Sequence of chain 1.K:
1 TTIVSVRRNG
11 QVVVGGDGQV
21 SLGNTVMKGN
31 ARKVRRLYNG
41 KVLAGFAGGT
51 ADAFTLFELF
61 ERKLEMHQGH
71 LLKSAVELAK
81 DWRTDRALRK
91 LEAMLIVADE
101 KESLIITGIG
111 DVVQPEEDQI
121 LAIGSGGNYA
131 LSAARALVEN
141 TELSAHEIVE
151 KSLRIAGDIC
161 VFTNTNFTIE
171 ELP

This small molecule binds to this protein.
Small molecule (SMILES): CC(C)C[C@@H](C=CS(C)(=O)=O)NC(=O)[C@H](CC(C)C)NC(=O)[C@H](CC(C)C)NC(=O)Cc1cc(I)c(O)c([N+](=O)[O-])c1

Binding-site contacts:
Ligand atom CD6 contacts residue THR50 of chain 1.L at 3.9 Å.
Ligand atom C1' contacts residue THR1 of chain 1.L at 3.2 Å.
Ligand atom CD5 contacts residue GLY48 of chain 1.L at 3.0 Å.
Ligand atom CB2 contacts residue SER21 of chain 1.L at 4.0 Å.
Ligand atom CD1 contacts residue MET27 of chain 1.L at 3.9 Å (hydrophobic).
Ligand atom O1' contacts residue THR1 of chain 1.L at 2.6 Å (h-bond).
Ligand atom CD1 contacts residue LEU22 of chain 1.L at 3.6 Å (hydrophobic).
Ligand atom CG3 contacts residue GLY48 of chain 1.L at 3.6 Å.
Ligand atom S contacts residue SER125 of chain 1.L at 3.9 Å.
Ligand atom CD6 contacts residue LEU444 of chain 1.E at 3.5 Å (hydrophobic).
Ligand atom CA2 contacts residue SER21 of chain 1.L at 4.0 Å.
Ligand atom O1 contacts residue GLY49 of chain 1.L at 3.7 Å.
Ligand atom CS contacts residue LYS33 of chain 1.L at 3.9 Å.
Ligand atom O2 contacts residue SER21 of chain 1.L at 3.2 Å (h-bond).
Ligand atom N2 contacts residue SER21 of chain 1.L at 3.2 Å (h-bond).
Ligand atom C1' contacts residue SER125 of chain 1.L at 2.8 Å.
Ligand atom C1' contacts residue GLY124 of chain 1.L at 3.6 Å.
Ligand atom CD6 contacts residue LYS33 of chain 1.L at 4.0 Å.
Ligand atom O1' contacts residue SER125 of chain 1.L at 3.5 Å (h-bond).
Ligand atom C2' contacts residue THR1 of chain 1.L at 2.4 Å.
Ligand atom C1 contacts residue THR50 of chain 1.L at 3.8 Å.
Ligand atom CS contacts residue THR1 of chain 1.L at 1.3 Å.
Ligand atom N3 contacts residue GLY48 of chain 1.L at 3.4 Å (h-bond).
Ligand atom CB3 contacts residue THR1 of chain 1.L at 2.8 Å.
Ligand atom CD3 contacts residue SER21 of chain 1.L at 3.4 Å.
Ligand atom O2 contacts residue VAL20 of chain 1.L at 3.5 Å.
Ligand atom CG1 contacts residue VAL20 of chain 1.L at 4.0 Å (hydrophobic).
Ligand atom CD2 contacts residue MET27 of chain 1.L at 4.0 Å (hydrophobic).
Ligand atom C2' contacts residue GLY48 of chain 1.L at 3.4 Å.
Ligand atom CG3 contacts residue THR1 of chain 1.L at 3.8 Å.
Ligand atom CB1 contacts residue THR50 of chain 1.L at 3.6 Å.
Ligand atom CB3 contacts residue LYS33 of chain 1.L at 2.9 Å.
Ligand atom CA3 contacts residue THR1 of chain 1.L at 2.5 Å.
Ligand atom N3 contacts residue THR1 of chain 1.L at 3.7 Å.
Ligand atom S contacts residue THR1 of chain 1.L at 2.8 Å (h-bond).
Ligand atom CD5 contacts residue THR1 of chain 1.L at 3.6 Å.
Ligand atom O1 contacts residue THR50 of chain 1.L at 3.3 Å (h-bond).
Ligand atom CD5 contacts residue ALA47 of chain 1.L at 3.8 Å (hydrophobic).
Ligand atom CD5 contacts residue PHE46 of chain 1.L at 3.3 Å (hydrophobic).
Ligand atom CA3 contacts residue LYS33 of chain 1.L at 3.6 Å.

Sequence of chain 1.L:
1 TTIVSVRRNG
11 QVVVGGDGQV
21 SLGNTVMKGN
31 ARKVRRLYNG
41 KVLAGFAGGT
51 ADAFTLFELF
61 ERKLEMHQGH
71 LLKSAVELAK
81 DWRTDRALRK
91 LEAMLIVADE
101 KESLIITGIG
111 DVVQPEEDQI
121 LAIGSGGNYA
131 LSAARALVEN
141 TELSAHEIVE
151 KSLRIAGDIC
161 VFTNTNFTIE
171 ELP

Sequence of chain 1.E:
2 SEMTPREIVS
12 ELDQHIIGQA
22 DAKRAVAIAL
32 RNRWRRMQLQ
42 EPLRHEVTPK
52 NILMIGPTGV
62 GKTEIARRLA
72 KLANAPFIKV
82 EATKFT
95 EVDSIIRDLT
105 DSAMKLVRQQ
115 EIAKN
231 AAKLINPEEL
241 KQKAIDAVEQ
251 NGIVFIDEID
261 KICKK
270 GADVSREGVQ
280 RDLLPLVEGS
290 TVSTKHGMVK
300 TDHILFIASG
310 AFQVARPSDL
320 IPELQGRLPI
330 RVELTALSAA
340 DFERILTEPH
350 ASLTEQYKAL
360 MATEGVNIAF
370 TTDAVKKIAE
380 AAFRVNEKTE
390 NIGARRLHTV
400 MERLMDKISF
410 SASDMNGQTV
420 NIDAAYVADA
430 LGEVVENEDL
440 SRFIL